Sequence of chain 1.A:
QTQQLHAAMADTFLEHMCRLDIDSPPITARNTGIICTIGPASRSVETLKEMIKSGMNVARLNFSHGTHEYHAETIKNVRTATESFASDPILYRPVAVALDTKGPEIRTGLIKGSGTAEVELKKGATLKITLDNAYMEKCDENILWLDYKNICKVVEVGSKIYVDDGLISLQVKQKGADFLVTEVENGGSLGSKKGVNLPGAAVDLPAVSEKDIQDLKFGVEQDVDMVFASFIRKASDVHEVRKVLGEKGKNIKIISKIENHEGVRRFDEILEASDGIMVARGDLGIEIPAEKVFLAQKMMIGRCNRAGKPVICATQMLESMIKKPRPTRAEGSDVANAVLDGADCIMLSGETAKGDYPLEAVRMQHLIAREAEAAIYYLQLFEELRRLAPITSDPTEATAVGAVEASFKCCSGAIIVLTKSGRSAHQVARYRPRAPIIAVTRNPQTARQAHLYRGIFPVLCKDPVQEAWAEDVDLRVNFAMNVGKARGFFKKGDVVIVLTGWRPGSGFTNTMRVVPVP

This small molecule binds to this protein.
Small molecule (SMILES): CC(=O)C(=O)O

Binding-site contacts:
Ligand atom O contacts residue ALA280 of chain 1.A at 3.8 Å.
Ligand atom CB contacts residue MET278 of chain 1.A at 4.2 Å (hydrophobic).
Ligand atom OXT contacts residue GLY282 of chain 1.A at 2.8 Å (h-bond).
Ligand atom C contacts residue ALA280 of chain 1.A at 3.6 Å (hydrophobic).
Ligand atom CB contacts residue ALA280 of chain 1.A at 4.0 Å (hydrophobic).
Ligand atom C contacts residue ARG281 of chain 1.A at 4.3 Å.
Ligand atom CA contacts residue GLU259 of chain 1.A at 3.7 Å.
Ligand atom O contacts residue ASP283 of chain 1.A at 2.7 Å (salt-bridge).
Ligand atom OXT contacts residue ASP283 of chain 1.A at 3.9 Å.
Ligand atom O3 contacts residue ASP283 of chain 1.A at 3.9 Å.
Ligand atom O3 contacts residue GLU259 of chain 1.A at 3.1 Å (salt-bridge).
Ligand atom OXT contacts residue ALA280 of chain 1.A at 3.2 Å.
Ligand atom O3 contacts residue LYS257 of chain 1.A at 3.1 Å (salt-bridge).
Ligand atom O contacts residue GLU259 of chain 1.A at 3.1 Å (salt-bridge).
Ligand atom C contacts residue GLY282 of chain 1.A at 3.7 Å.
Ligand atom CB contacts residue ARG60 of chain 1.A at 4.2 Å.
Ligand atom CB contacts residue LYS257 of chain 1.A at 4.0 Å.
Ligand atom OXT contacts residue ARG281 of chain 1.A at 3.3 Å (salt-bridge).
Ligand atom CA contacts residue LYS257 of chain 1.A at 4.0 Å.
Ligand atom C contacts residue ASP283 of chain 1.A at 3.7 Å.
Ligand atom CA contacts residue ASP283 of chain 1.A at 4.3 Å.
Ligand atom O contacts residue GLY282 of chain 1.A at 3.6 Å.
Ligand atom CB contacts residue THR315 of chain 1.A at 3.3 Å.
Ligand atom CA contacts residue ALA280 of chain 1.A at 3.7 Å (hydrophobic).
Ligand atom O3 contacts residue ALA280 of chain 1.A at 4.2 Å.
Ligand atom C contacts residue GLU259 of chain 1.A at 3.7 Å.
Ligand atom C contacts residue THR315 of chain 1.A at 3.5 Å.
Ligand atom OXT contacts residue THR315 of chain 1.A at 2.5 Å (h-bond).
Ligand atom CA contacts residue THR315 of chain 1.A at 3.9 Å.